Binding-site contacts:
Ligand atom OP1 contacts residue THR79 of chain 1.F at 3.4 Å.
Ligand atom C5' contacts residue ARG61 of chain 1.F at 3.5 Å.
Ligand atom OP2 contacts residue GLY76 of chain 1.F at 3.3 Å (h-bond).
Ligand atom C8 contacts residue ARG61 of chain 1.F at 3.3 Å.
Ligand atom C5' contacts residue ASN119 of chain 1.F at 3.7 Å.
Ligand atom C8 contacts residue ARG74 of chain 1.F at 3.9 Å.
Ligand atom OP2 contacts residue ARG61 of chain 1.F at 3.0 Å (salt-bridge).
Ligand atom OP1 contacts residue ALA96 of chain 1.F at 2.8 Å (h-bond).
Ligand atom P contacts residue ALA96 of chain 1.F at 3.7 Å.
Ligand atom N9 contacts residue ARG74 of chain 1.F at 3.8 Å.
Ligand atom C4' contacts residue ASN119 of chain 1.F at 3.8 Å.
Ligand atom O3' contacts residue THR95 of chain 1.F at 3.3 Å.
Ligand atom OP3 contacts residue THR103 of chain 1.F at 3.6 Å.
Ligand atom C3' contacts residue ARG61 of chain 1.F at 3.9 Å.
Ligand atom N6 contacts residue GLN63 of chain 1.F at 2.8 Å (h-bond).
Ligand atom C8 contacts residue ARG74 of chain 1.F at 3.3 Å.
Ligand atom C6 contacts residue GLN63 of chain 1.F at 3.8 Å.
Ligand atom C5' contacts residue ALA96 of chain 1.F at 3.6 Å (hydrophobic).
Ligand atom C8 contacts residue GLN63 of chain 1.F at 3.8 Å.
Ligand atom OP1 contacts residue TRP113 of chain 1.F at 3.8 Å.
Ligand atom C5 contacts residue ARG74 of chain 1.F at 3.6 Å.
Ligand atom N6 contacts residue ARG74 of chain 1.F at 3.8 Å.
Ligand atom C6 contacts residue ASN57 of chain 1.F at 3.9 Å.
Ligand atom N7 contacts residue GLN63 of chain 1.F at 3.6 Å (h-bond).
Ligand atom O3' contacts residue ALA96 of chain 1.F at 3.5 Å (h-bond).
Ligand atom O6 contacts residue ARG74 of chain 1.F at 2.7 Å (salt-bridge).
Ligand atom OP1 contacts residue THR95 of chain 1.F at 3.4 Å.
Ligand atom N7 contacts residue ARG61 of chain 1.F at 3.1 Å (salt-bridge).
Ligand atom N6 contacts residue ASN57 of chain 1.F at 3.3 Å.
Ligand atom OP1 contacts residue HIS98 of chain 1.F at 3.3 Å.
Ligand atom P contacts residue ARG61 of chain 1.F at 3.5 Å.
Ligand atom C8 contacts residue ARG61 of chain 1.F at 3.8 Å.
Ligand atom O4' contacts residue LEU116 of chain 1.F at 3.6 Å.
Ligand atom O6 contacts residue ASN57 of chain 1.F at 2.9 Å (h-bond).
Ligand atom C6 contacts residue ARG74 of chain 1.F at 3.7 Å.
Ligand atom N7 contacts residue ARG74 of chain 1.F at 3.2 Å (salt-bridge).
Ligand atom O5' contacts residue ARG61 of chain 1.F at 3.1 Å (salt-bridge).
Ligand atom N7 contacts residue ARG74 of chain 1.F at 3.0 Å (salt-bridge).
Ligand atom OP3 contacts residue ARG61 of chain 1.F at 2.9 Å (salt-bridge).
Ligand atom N7 contacts residue GLN63 of chain 1.F at 2.9 Å (h-bond).

Sequence of chain 1.F:
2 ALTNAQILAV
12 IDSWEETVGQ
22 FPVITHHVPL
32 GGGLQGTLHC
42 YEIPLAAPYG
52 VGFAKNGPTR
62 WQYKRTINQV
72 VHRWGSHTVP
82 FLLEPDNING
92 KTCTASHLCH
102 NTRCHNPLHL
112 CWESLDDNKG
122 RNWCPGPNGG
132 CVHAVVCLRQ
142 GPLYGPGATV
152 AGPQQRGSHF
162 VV

This protein binds this small molecule.
Small molecule (SMILES): Cc1cn([C@H]2C[C@H](O[P](=O)(O)OC[C@H]3O[C@@H](n4ccc(N)nc4=O)C[C@@H]3O[P](=O)(O)OC[C@H]3O[C@@H](n4cnc5c(N)ncnc54)C[C@@H]3O)[C@@H](CO[P](=O)(O)O[C@H]3C[C@H](n4cnc5c(=O)nc(N)[nH]c54)O[C@@H]3CO[P](=O)(O)O[C@H]3C[C@H](n4cnc5c(N)ncnc54)O[C@@H]3CO[P](=O)(O)O[C@H]3C[C@H](n4cnc5c(=O)nc(N)[nH]c54)O[C@@H]3CO[P](=O)(O)O[C@H]3C[C@H](n4cnc5c(N)ncnc54)O[C@@H]3CO[P](=O)(O)O[C@H]3C[C@H](n4cnc5c(=O)nc(N)[nH]c54)O[C@@H]3COP(=O)(O)O)O2)c(=O)[nH]c1=O